Sequence of chain 1.E:
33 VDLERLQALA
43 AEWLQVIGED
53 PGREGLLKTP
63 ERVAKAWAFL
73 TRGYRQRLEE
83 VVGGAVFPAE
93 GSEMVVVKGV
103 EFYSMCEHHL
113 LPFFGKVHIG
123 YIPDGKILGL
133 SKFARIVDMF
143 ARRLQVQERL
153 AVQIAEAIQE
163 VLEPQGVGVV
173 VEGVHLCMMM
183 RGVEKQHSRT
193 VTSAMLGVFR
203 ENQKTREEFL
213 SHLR

This small molecule binds to this protein.
Small molecule (SMILES): Nc1nc2c([nH]c(=O)n2[C@@H]2O[C@H](CO[P](=O)(O)O[P](=O)(O)OP(=O)(O)O)[C@@H](O)[C@H]2O)c(=O)[nH]1

Binding-site contacts:
Ligand atom N2 contacts residue GLU150 of chain 2.A at 2.6 Å (salt-bridge).
Ligand atom C2 contacts residue LEU132 of chain 2.B at 3.3 Å (hydrophobic).
Ligand atom O2' contacts residue LEU132 of chain 2.B at 3.3 Å (h-bond).
Ligand atom O8 contacts residue CYS179 of chain 2.A at 3.3 Å (h-bond).
Ligand atom O2G contacts residue LYS134 of chain 2.B at 2.9 Å (salt-bridge).
Ligand atom O1B contacts residue ARG183 of chain 2.A at 3.3 Å (salt-bridge).
Ligand atom O6 contacts residue GLN149 of chain 2.A at 2.7 Å (h-bond).
Ligand atom O2A contacts residue LYS134 of chain 2.B at 3.1 Å (salt-bridge).
Ligand atom O1G contacts residue ARG183 of chain 2.A at 2.8 Å (salt-bridge).
Ligand atom O3' contacts residue SER133 of chain 2.B at 2.7 Å (h-bond).
Ligand atom PG contacts residue SER133 of chain 2.B at 3.4 Å.
Ligand atom O3' contacts residue GLY131 of chain 2.B at 3.2 Å.
Ligand atom N2 contacts residue LEU130 of chain 2.B at 3.2 Å (h-bond).
Ligand atom N7 contacts residue CYS108 of chain 2.A at 3.5 Å.
Ligand atom O3A contacts residue ARG64 of chain 1.E at 3.2 Å.
Ligand atom N9 contacts residue HIS110 of chain 2.A at 3.2 Å (h-bond).
Ligand atom O8 contacts residue HIS111 of chain 2.A at 3.4 Å (h-bond).
Ligand atom O3G contacts residue SER133 of chain 2.B at 3.1 Å (h-bond).
Ligand atom N3 contacts residue LEU132 of chain 2.B at 3.1 Å (h-bond).
Ligand atom N3 contacts residue GLY131 of chain 2.B at 3.5 Å.
Ligand atom O2G contacts residue SER133 of chain 2.B at 2.6 Å (h-bond).
Ligand atom C2 contacts residue GLU150 of chain 2.A at 3.5 Å.
Ligand atom C8 contacts residue ZN1 of chain 2.F at 3.1 Å.
Ligand atom O1A contacts residue ARG64 of chain 1.E at 2.8 Å (salt-bridge).
Ligand atom O3' contacts residue LYS134 of chain 2.B at 3.5 Å.
Ligand atom C1' contacts residue GLY131 of chain 2.B at 3.5 Å.
Ligand atom O3B contacts residue LYS134 of chain 2.B at 3.2 Å (salt-bridge).
Ligand atom O1G contacts residue ARG137 of chain 2.B at 3.1 Å (salt-bridge).
Ligand atom C8 contacts residue HIS110 of chain 2.A at 3.1 Å.
Ligand atom N1 contacts residue GLU150 of chain 2.A at 2.8 Å (salt-bridge).
Ligand atom N7 contacts residue HIS110 of chain 2.A at 3.4 Å (h-bond).
Ligand atom C3' contacts residue SER133 of chain 2.B at 3.1 Å.
Ligand atom O3G contacts residue ARG183 of chain 2.A at 2.9 Å (salt-bridge).
Ligand atom O6 contacts residue VAL148 of chain 2.A at 3.2 Å.
Ligand atom O2' contacts residue SER133 of chain 2.B at 2.8 Å (h-bond).
Ligand atom O2G contacts residue ARG137 of chain 2.B at 2.8 Å (salt-bridge).
Ligand atom O8 contacts residue HIS110 of chain 2.A at 3.4 Å (h-bond).
Ligand atom O8 contacts residue ZN1 of chain 2.F at 2.0 Å.
Ligand atom O1B contacts residue HIS111 of chain 2.A at 2.5 Å (h-bond).
Ligand atom O4' contacts residue HIS110 of chain 2.A at 3.3 Å (h-bond).

Sequence of chain 2.B:
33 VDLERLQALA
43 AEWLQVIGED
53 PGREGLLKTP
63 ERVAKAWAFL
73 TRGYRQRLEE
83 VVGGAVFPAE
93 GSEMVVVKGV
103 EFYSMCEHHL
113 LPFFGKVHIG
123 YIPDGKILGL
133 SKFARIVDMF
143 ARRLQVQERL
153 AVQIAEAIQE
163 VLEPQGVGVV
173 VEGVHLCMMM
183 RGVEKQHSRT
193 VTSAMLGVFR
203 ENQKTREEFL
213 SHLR

Sequence of chain 2.A:
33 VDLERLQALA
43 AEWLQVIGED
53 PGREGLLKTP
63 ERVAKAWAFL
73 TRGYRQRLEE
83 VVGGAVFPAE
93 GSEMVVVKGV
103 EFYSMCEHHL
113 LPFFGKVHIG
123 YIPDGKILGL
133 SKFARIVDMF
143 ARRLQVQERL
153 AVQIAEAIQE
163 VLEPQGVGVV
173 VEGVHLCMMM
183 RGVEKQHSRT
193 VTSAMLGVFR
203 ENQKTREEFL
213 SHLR